Sequence of chain 1.A:
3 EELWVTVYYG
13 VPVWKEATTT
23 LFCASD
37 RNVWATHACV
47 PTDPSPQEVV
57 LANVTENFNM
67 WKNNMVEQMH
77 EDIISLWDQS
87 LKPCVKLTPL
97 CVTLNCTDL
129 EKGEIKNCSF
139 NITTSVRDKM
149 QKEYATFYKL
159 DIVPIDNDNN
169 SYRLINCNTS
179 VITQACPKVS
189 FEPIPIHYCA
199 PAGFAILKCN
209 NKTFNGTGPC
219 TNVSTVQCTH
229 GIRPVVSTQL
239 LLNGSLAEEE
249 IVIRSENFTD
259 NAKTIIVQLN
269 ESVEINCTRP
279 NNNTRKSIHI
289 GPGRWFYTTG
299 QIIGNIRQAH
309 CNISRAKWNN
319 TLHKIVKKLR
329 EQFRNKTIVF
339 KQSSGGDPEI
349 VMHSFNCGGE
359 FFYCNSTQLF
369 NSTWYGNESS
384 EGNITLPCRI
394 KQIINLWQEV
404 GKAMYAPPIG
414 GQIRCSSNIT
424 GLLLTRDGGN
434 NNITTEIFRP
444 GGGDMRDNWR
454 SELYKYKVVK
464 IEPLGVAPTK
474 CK

Binding-site contacts:
Ligand atom C2 contacts residue ASN333 of chain 1.A at 2.5 Å.
Ligand atom C7 contacts residue ASN333 of chain 1.A at 3.6 Å.
Ligand atom C1 contacts residue ASN333 of chain 1.A at 1.5 Å.
Ligand atom C4 contacts residue ASN333 of chain 1.A at 4.4 Å.
Ligand atom C3 contacts residue ASN333 of chain 1.A at 3.9 Å.
Ligand atom O7 contacts residue ASN333 of chain 1.A at 3.8 Å.
Ligand atom O5 contacts residue ARG332 of chain 1.A at 4.1 Å.
Ligand atom O5 contacts residue ASN333 of chain 1.A at 2.5 Å (h-bond).
Ligand atom N2 contacts residue ASN333 of chain 1.A at 2.9 Å (h-bond).
Ligand atom C5 contacts residue ASN333 of chain 1.A at 3.9 Å.

This protein binds this small molecule.
Small molecule (SMILES): CC(=O)N[C@@H]1[C@@H](O)[C@H](O)[C@@H](CO)O[C@H]1O